Binding-site contacts:
Ligand atom C22 contacts residue LEU82 of chain 2.A at 3.4 Å (hydrophobic).
Ligand atom C15 contacts residue LEU220 of chain 2.A at 3.3 Å (hydrophobic).
Ligand atom C1 contacts residue PHE99 of chain 2.A at 3.7 Å (hydrophobic).
Ligand atom N2 contacts residue GLU48 of chain 2.A at 2.7 Å (salt-bridge).
Ligand atom O1 contacts residue LYS224 of chain 2.A at 3.1 Å (salt-bridge).
Ligand atom C16 contacts residue ALA45 of chain 2.A at 3.4 Å (hydrophobic).
Ligand atom N3 contacts residue GLU48 of chain 2.A at 3.6 Å.
Ligand atom C10 contacts residue CYS225 of chain 2.A at 2.2 Å (hydrophobic).
Ligand atom C6 contacts residue LEU220 of chain 2.A at 3.7 Å (hydrophobic).
Ligand atom C14 contacts residue MET223 of chain 2.A at 3.3 Å (hydrophobic).
Ligand atom O1 contacts residue CYS225 of chain 2.A at 3.7 Å.
Ligand atom C13 contacts residue CYS225 of chain 2.A at 3.7 Å (hydrophobic).
Ligand atom C6 contacts residue MET38 of chain 2.A at 3.8 Å (hydrophobic).
Ligand atom O contacts residue THR42 of chain 2.A at 3.6 Å.
Ligand atom C12 contacts residue LEU220 of chain 2.A at 3.2 Å (hydrophobic).
Ligand atom C27 contacts residue GLY216 of chain 2.A at 3.6 Å.
Ligand atom O1 contacts residue LEU220 of chain 2.A at 2.8 Å (h-bond).
Ligand atom N3 contacts residue ARG89 of chain 2.A at 3.1 Å (salt-bridge).
Ligand atom N contacts residue CYS225 of chain 2.A at 3.5 Å (h-bond).
Ligand atom C27 contacts residue LEU220 of chain 2.A at 3.6 Å (hydrophobic).
Ligand atom C19 contacts residue ALA45 of chain 2.A at 3.8 Å (hydrophobic).
Ligand atom C29 contacts residue MET38 of chain 2.A at 3.8 Å (hydrophobic).
Ligand atom C15 contacts residue MET38 of chain 2.A at 3.7 Å (hydrophobic).
Ligand atom C6 contacts residue THR42 of chain 2.A at 3.5 Å.
Ligand atom C13 contacts residue LEU220 of chain 2.A at 3.1 Å (hydrophobic).
Ligand atom C12 contacts residue CYS225 of chain 2.A at 2.7 Å (hydrophobic).
Ligand atom O1 contacts residue MET223 of chain 2.A at 3.2 Å.
Ligand atom C16 contacts residue TRP78 of chain 2.A at 3.8 Å (hydrophobic).
Ligand atom C8 contacts residue EDO1 of chain 2.D at 3.3 Å.
Ligand atom C19 contacts residue LEU41 of chain 2.A at 3.3 Å (hydrophobic).
Ligand atom C11 contacts residue CYS225 of chain 2.A at 1.6 Å (hydrophobic).
Ligand atom N2 contacts residue ARG89 of chain 2.A at 3.6 Å.
Ligand atom N3 contacts residue LEU82 of chain 2.A at 3.4 Å (h-bond).
Ligand atom C20 contacts residue LEU41 of chain 2.A at 3.7 Å (hydrophobic).
Ligand atom C9 contacts residue EDO1 of chain 2.D at 3.4 Å.
Ligand atom C30 contacts residue MET116 of chain 2.A at 3.8 Å (hydrophobic).
Ligand atom C28 contacts residue HIS219 of chain 2.A at 3.8 Å.
Ligand atom C5 contacts residue LEU41 of chain 2.A at 3.7 Å (hydrophobic).
Ligand atom C17 contacts residue ALA45 of chain 2.A at 3.6 Å (hydrophobic).
Ligand atom C21 contacts residue GLU48 of chain 2.A at 3.6 Å.

A small-molecule ligand and the protein it binds are described below.
Small molecule (SMILES): CC/C(=C(/c1ccc(OCCNCCCC(=O)N(C)C)cc1)c1ccc2[nH]ncc2c1)c1ccccc1

Sequence of chain 2.A:
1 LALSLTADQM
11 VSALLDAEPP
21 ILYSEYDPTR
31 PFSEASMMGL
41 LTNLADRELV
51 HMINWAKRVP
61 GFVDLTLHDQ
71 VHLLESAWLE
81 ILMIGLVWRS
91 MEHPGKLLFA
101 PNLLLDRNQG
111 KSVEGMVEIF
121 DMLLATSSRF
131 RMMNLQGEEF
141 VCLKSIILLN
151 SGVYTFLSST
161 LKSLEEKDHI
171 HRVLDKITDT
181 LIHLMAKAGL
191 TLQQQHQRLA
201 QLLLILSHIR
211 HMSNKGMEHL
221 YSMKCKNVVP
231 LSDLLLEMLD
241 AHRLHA